Sequence of chain 1.A:
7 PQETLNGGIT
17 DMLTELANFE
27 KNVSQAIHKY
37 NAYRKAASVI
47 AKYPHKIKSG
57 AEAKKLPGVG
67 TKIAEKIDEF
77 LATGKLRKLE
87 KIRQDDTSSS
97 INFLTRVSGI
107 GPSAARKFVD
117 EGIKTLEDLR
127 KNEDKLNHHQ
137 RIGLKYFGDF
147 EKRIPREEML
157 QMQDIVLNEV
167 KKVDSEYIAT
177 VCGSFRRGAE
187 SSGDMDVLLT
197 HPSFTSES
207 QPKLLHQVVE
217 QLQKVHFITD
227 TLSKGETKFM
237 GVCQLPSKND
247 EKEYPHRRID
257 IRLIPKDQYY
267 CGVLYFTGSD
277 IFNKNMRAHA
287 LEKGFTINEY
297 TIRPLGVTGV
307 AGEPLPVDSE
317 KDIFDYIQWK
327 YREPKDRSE

Binding-site contacts:
Ligand atom P contacts residue LYS35 of chain 1.A at 3.7 Å.
Ligand atom O5' contacts residue GLY66 of chain 1.A at 3.7 Å.
Ligand atom OP2 contacts residue VAL65 of chain 1.A at 3.9 Å.
Ligand atom OP1 contacts residue LYS35 of chain 1.A at 3.8 Å.
Ligand atom OP2 contacts residue LYS72 of chain 1.A at 3.9 Å.
Ligand atom O3' contacts residue GLY64 of chain 1.A at 3.5 Å.
Ligand atom C4' contacts residue GLY64 of chain 1.A at 3.2 Å.
Ligand atom OP3 contacts residue LYS35 of chain 1.A at 2.6 Å (salt-bridge).
Ligand atom OP1 contacts residue LYS68 of chain 1.A at 3.8 Å.
Ligand atom OP1 contacts residue LEU62 of chain 1.A at 3.7 Å.
Ligand atom P contacts residue ILE69 of chain 1.A at 3.9 Å.
Ligand atom O3' contacts residue ILE69 of chain 1.A at 3.4 Å.
Ligand atom OP1 contacts residue PRO63 of chain 1.A at 3.6 Å.
Ligand atom C5' contacts residue GLY64 of chain 1.A at 3.2 Å.
Ligand atom OP2 contacts residue LYS68 of chain 1.A at 3.5 Å.
Ligand atom C5' contacts residue TYR39 of chain 1.A at 3.6 Å (hydrophobic).
Ligand atom C5' contacts residue GLY66 of chain 1.A at 3.4 Å.
Ligand atom O5' contacts residue LYS35 of chain 1.A at 3.8 Å.
Ligand atom OP2 contacts residue NA1 of chain 1.F at 3.5 Å (h-bond).
Ligand atom P contacts residue NA1 of chain 1.F at 3.5 Å.
Ligand atom P contacts residue GLY66 of chain 1.A at 3.9 Å.
Ligand atom OP1 contacts residue LYS68 of chain 1.A at 3.5 Å (salt-bridge).
Ligand atom OP1 contacts residue THR67 of chain 1.A at 3.6 Å (h-bond).
Ligand atom N1 contacts residue HIS34 of chain 1.A at 3.9 Å.
Ligand atom P contacts residue GLY64 of chain 1.A at 3.9 Å.
Ligand atom OP1 contacts residue VAL65 of chain 1.A at 3.6 Å (h-bond).
Ligand atom P contacts residue LYS68 of chain 1.A at 3.7 Å.
Ligand atom C3' contacts residue GLY64 of chain 1.A at 3.9 Å.
Ligand atom O3' contacts residue VAL65 of chain 1.A at 4.0 Å.
Ligand atom OP2 contacts residue LYS68 of chain 1.A at 3.1 Å (salt-bridge).
Ligand atom O4' contacts residue ALA38 of chain 1.A at 3.7 Å.
Ligand atom OP1 contacts residue NA1 of chain 1.F at 2.7 Å (h-bond).
Ligand atom OP1 contacts residue ILE69 of chain 1.A at 3.0 Å.
Ligand atom C3' contacts residue GLY66 of chain 1.A at 3.8 Å.
Ligand atom OP1 contacts residue GLY66 of chain 1.A at 3.0 Å (h-bond).
Ligand atom OP2 contacts residue THR67 of chain 1.A at 3.7 Å.
Ligand atom OP1 contacts residue GLY64 of chain 1.A at 2.8 Å (h-bond).
Ligand atom OP2 contacts residue TYR39 of chain 1.A at 3.9 Å.
Ligand atom N3 contacts residue ALA38 of chain 1.A at 3.9 Å.
Ligand atom N7 contacts residue LYS35 of chain 1.A at 3.9 Å.

This protein binds this small molecule.
Small molecule (SMILES): Cc1cn([C@H]2C[C@H](O[P](=O)(O)OC[C@H]3O[C@@H](n4ccc(N)nc4=O)C[C@@H]3O[P](=O)(O)OC[C@H]3O[C@@H](n4cnc5c(=O)nc(N)[nH]c54)C[C@@H]3O[P](=O)(O)OC[C@H]3O[C@@H](n4cnc5c(=O)nc(N)[nH]c54)C[C@@H]3O)[C@@H](CO[P](=O)(O)O[C@H]3C[C@H](n4cnc5c(=O)nc(N)[nH]c54)O[C@@H]3COP(=O)(O)O)O2)c(=O)[nH]c1=O